This small molecule binds to this protein.
Small molecule (SMILES): OC[C@H]1O[C@H](O[C@H]2[C@H](O)[C@@H](O)[C@@H](O)O[C@@H]2CO)[C@H](O)[C@@H](O)[C@@H]1O

Binding-site contacts:
Ligand atom O5 contacts residue TYR156 of chain 1.C at 3.2 Å.
Ligand atom O3 contacts residue TRP63 of chain 1.C at 3.5 Å (h-bond).
Ligand atom C6 contacts residue TYR156 of chain 1.C at 3.5 Å (hydrophobic).
Ligand atom O4 contacts residue TRP341 of chain 1.C at 3.6 Å.
Ligand atom C1 contacts residue ASP15 of chain 1.C at 3.4 Å.
Ligand atom C2 contacts residue TRP341 of chain 1.C at 3.8 Å (hydrophobic).
Ligand atom O5 contacts residue TRP341 of chain 1.C at 4.0 Å.
Ligand atom O1 contacts residue ASN13 of chain 1.C at 3.2 Å (h-bond).
Ligand atom C2 contacts residue ASP66 of chain 1.C at 3.5 Å.
Ligand atom O5 contacts residue ASP15 of chain 1.C at 3.9 Å.
Ligand atom O2 contacts residue LYS16 of chain 1.C at 3.0 Å (salt-bridge).
Ligand atom O2 contacts residue ALA64 of chain 1.C at 3.6 Å.
Ligand atom C6 contacts residue GLU154 of chain 1.C at 3.3 Å.
Ligand atom C1 contacts residue TYR156 of chain 1.C at 3.5 Å (hydrophobic).
Ligand atom C3 contacts residue ASP66 of chain 1.C at 3.7 Å.
Ligand atom O3 contacts residue TYR156 of chain 1.C at 3.9 Å.
Ligand atom C6 contacts residue PHE157 of chain 1.C at 3.7 Å (hydrophobic).
Ligand atom C2 contacts residue LYS16 of chain 1.C at 3.7 Å.
Ligand atom O6 contacts residue PHE157 of chain 1.C at 3.6 Å.
Ligand atom C5 contacts residue GLU154 of chain 1.C at 4.0 Å.
Ligand atom C3 contacts residue TRP341 of chain 1.C at 3.9 Å (hydrophobic).
Ligand atom C6 contacts residue TRP341 of chain 1.C at 3.6 Å (hydrophobic).
Ligand atom C6 contacts residue ARG345 of chain 1.C at 4.0 Å.
Ligand atom O3 contacts residue ASP66 of chain 1.C at 2.7 Å (salt-bridge).
Ligand atom O4 contacts residue ARG345 of chain 1.C at 3.5 Å (salt-bridge).
Ligand atom O6 contacts residue TYR156 of chain 1.C at 2.9 Å (h-bond).
Ligand atom O1 contacts residue ASP15 of chain 1.C at 3.5 Å (salt-bridge).
Ligand atom C1 contacts residue LYS16 of chain 1.C at 3.8 Å.
Ligand atom O3 contacts residue TRP341 of chain 1.C at 3.6 Å.
Ligand atom O2 contacts residue TRP63 of chain 1.C at 3.3 Å (h-bond).
Ligand atom C2 contacts residue GLU112 of chain 1.C at 3.7 Å.
Ligand atom O3 contacts residue ALA64 of chain 1.C at 3.4 Å.
Ligand atom O2 contacts residue GLU112 of chain 1.C at 2.9 Å (salt-bridge).
Ligand atom O6 contacts residue GLU154 of chain 1.C at 2.7 Å (salt-bridge).
Ligand atom O6 contacts residue PRO155 of chain 1.C at 3.1 Å.
Ligand atom O2 contacts residue ASP66 of chain 1.C at 2.7 Å (salt-bridge).
Ligand atom C4 contacts residue TYR156 of chain 1.C at 3.8 Å (hydrophobic).
Ligand atom C4 contacts residue TRP341 of chain 1.C at 3.4 Å (hydrophobic).
Ligand atom C3 contacts residue TRP63 of chain 1.C at 3.8 Å (hydrophobic).
Ligand atom C6 contacts residue PRO155 of chain 1.C at 3.6 Å (hydrophobic).

Sequence of chain 1.C:
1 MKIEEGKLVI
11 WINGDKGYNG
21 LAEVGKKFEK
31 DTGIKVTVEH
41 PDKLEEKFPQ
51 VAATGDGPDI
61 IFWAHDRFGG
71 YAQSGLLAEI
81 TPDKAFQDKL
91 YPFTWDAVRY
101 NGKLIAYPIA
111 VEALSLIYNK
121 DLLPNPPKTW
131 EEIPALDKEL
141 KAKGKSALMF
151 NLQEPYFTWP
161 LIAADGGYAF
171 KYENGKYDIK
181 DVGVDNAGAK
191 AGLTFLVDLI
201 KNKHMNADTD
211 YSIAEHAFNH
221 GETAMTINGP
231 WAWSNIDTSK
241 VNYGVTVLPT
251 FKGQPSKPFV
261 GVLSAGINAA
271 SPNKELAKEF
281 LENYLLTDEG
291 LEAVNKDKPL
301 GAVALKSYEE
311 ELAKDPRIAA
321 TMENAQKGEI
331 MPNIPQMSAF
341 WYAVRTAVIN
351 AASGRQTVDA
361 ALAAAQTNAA